Binding-site contacts:
Ligand atom C12 contacts residue TYR132 of chain 3.A at 3.6 Å (hydrophobic).
Ligand atom C22 contacts residue JZR1 of chain 3.E at 3.9 Å.
Ligand atom F1 contacts residue GLN136 of chain 3.A at 3.3 Å.
Ligand atom C19 contacts residue ALA140 of chain 3.A at 3.9 Å (hydrophobic).
Ligand atom C20 contacts residue JZR1 of chain 3.E at 4.0 Å.
Ligand atom O1 contacts residue ARG54 of chain 1.A at 2.6 Å (salt-bridge).
Ligand atom C32 contacts residue GSH1 of chain 3.D at 4.0 Å.
Ligand atom C28 contacts residue LEU41 of chain 1.A at 3.8 Å (hydrophobic).
Ligand atom C22 contacts residue LEU137 of chain 3.A at 3.9 Å (hydrophobic).
Ligand atom F1 contacts residue THR133 of chain 3.A at 3.3 Å.
Ligand atom C27 contacts residue ARG54 of chain 1.A at 3.5 Å.
Ligand atom O2 contacts residue PRO126 of chain 3.A at 3.5 Å.
Ligand atom C20 contacts residue GLN136 of chain 3.A at 4.0 Å.
Ligand atom C20 contacts residue ALA140 of chain 3.A at 3.6 Å (hydrophobic).
Ligand atom C17 contacts residue ILE34 of chain 1.A at 3.8 Å (hydrophobic).
Ligand atom C14 contacts residue ILE34 of chain 1.A at 3.7 Å (hydrophobic).
Ligand atom C34 contacts residue HIS55 of chain 1.A at 3.8 Å.
Ligand atom C19 contacts residue TYR30 of chain 1.A at 3.9 Å (hydrophobic).
Ligand atom C31 contacts residue GLY37 of chain 1.A at 3.6 Å.
Ligand atom O2 contacts residue HIS55 of chain 1.A at 4.0 Å.
Ligand atom O2 contacts residue ARG54 of chain 1.A at 2.8 Å (salt-bridge).
Ligand atom C3 contacts residue THR133 of chain 3.A at 3.6 Å.
Ligand atom CL1 contacts residue PHE46 of chain 1.A at 3.6 Å.
Ligand atom C18 contacts residue TYR30 of chain 1.A at 3.8 Å (hydrophobic).
Ligand atom C30 contacts residue LEU41 of chain 1.A at 3.5 Å (hydrophobic).
Ligand atom C18 contacts residue GLN136 of chain 3.A at 4.0 Å.
Ligand atom C31 contacts residue LEU41 of chain 1.A at 3.9 Å (hydrophobic).
Ligand atom C11 contacts residue TYR132 of chain 3.A at 3.6 Å (hydrophobic).
Ligand atom C19 contacts residue GLN136 of chain 3.A at 4.0 Å.
Ligand atom C27 contacts residue PRO126 of chain 3.A at 3.9 Å (hydrophobic).
Ligand atom F1 contacts residue TYR132 of chain 3.A at 3.4 Å.
Ligand atom C5 contacts residue THR133 of chain 3.A at 3.3 Å.
Ligand atom C29 contacts residue LEU41 of chain 1.A at 3.8 Å (hydrophobic).
Ligand atom C11 contacts residue THR133 of chain 3.A at 3.3 Å.
Ligand atom C3 contacts residue SER129 of chain 3.A at 3.7 Å.
Ligand atom CL1 contacts residue GSH1 of chain 3.D at 4.0 Å.
Ligand atom O1 contacts residue PRO126 of chain 3.A at 4.0 Å.
Ligand atom C12 contacts residue THR133 of chain 3.A at 4.0 Å.
Ligand atom C3 contacts residue VAL130 of chain 3.A at 4.0 Å (hydrophobic).
Ligand atom CL1 contacts residue ARG40 of chain 1.A at 3.8 Å.

This protein binds this small molecule.
Small molecule (SMILES): Cc1ccccc1-c1ccc(-c2ccc3c(c2)c(C)c(CC(C)(C)C(=O)O)n3Cc2ccc(Cl)cc2)cc1F

Sequence of chain 3.A:
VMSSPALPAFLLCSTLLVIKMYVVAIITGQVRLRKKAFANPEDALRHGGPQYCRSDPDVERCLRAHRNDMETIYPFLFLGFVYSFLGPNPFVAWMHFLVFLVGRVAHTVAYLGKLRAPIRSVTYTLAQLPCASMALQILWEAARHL

Sequence of chain 1.A:
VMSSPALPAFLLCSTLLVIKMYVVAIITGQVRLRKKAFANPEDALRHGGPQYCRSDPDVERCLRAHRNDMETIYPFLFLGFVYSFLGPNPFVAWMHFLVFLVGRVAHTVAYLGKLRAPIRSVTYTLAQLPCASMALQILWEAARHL